Binding-site contacts:
Ligand atom O32 contacts residue LYS16 of chain 1.B at 3.6 Å.
Ligand atom C9 contacts residue ILE115 of chain 1.C at 4.3 Å (hydrophobic).
Ligand atom O33 contacts residue LEU100 of chain 1.C at 4.2 Å.
Ligand atom C4 contacts residue THR108 of chain 1.C at 4.3 Å.
Ligand atom C19 contacts residue PHE104 of chain 1.C at 4.0 Å (hydrophobic).
Ligand atom O34 contacts residue LEU100 of chain 1.C at 4.4 Å.
Ligand atom O14 contacts residue PHE104 of chain 1.C at 3.2 Å.
Ligand atom C27 contacts residue GLU13 of chain 1.B at 3.8 Å.
Ligand atom C28 contacts residue VAL17 of chain 1.B at 4.2 Å (hydrophobic).
Ligand atom O31 contacts residue LYS16 of chain 1.B at 3.6 Å.
Ligand atom C3 contacts residue THR108 of chain 1.C at 4.3 Å.
Ligand atom C3 contacts residue MET24 of chain 1.B at 4.4 Å (hydrophobic).
Ligand atom O34 contacts residue ARG101 of chain 1.C at 3.1 Å.
Ligand atom C28 contacts residue GLU13 of chain 1.B at 4.5 Å.
Ligand atom C7 contacts residue MET111 of chain 1.C at 3.4 Å (hydrophobic).
Ligand atom C8 contacts residue ILE115 of chain 1.C at 4.4 Å (hydrophobic).
Ligand atom C7 contacts residue THR108 of chain 1.C at 4.3 Å.
Ligand atom C8 contacts residue MET111 of chain 1.C at 3.8 Å (hydrophobic).
Ligand atom O33 contacts residue VAL17 of chain 1.B at 4.0 Å.
Ligand atom C30 contacts residue LYS16 of chain 1.B at 3.7 Å.
Ligand atom C13 contacts residue PHE104 of chain 1.C at 4.5 Å (hydrophobic).
Ligand atom C27 contacts residue VAL17 of chain 1.B at 4.4 Å (hydrophobic).
Ligand atom O20 contacts residue PHE104 of chain 1.C at 3.4 Å.
Ligand atom O32 contacts residue GLU13 of chain 1.B at 3.4 Å.
Ligand atom O32 contacts residue VAL17 of chain 1.B at 3.4 Å.
Ligand atom O20 contacts residue THR20 of chain 1.B at 3.6 Å.
Ligand atom C15 contacts residue PHE104 of chain 1.C at 3.7 Å (hydrophobic).
Ligand atom O33 contacts residue GLU13 of chain 1.B at 3.6 Å (salt-bridge).
Ligand atom C5 contacts residue MET111 of chain 1.C at 4.2 Å (hydrophobic).
Ligand atom C29 contacts residue ARG101 of chain 1.C at 4.5 Å.
Ligand atom C6 contacts residue MET111 of chain 1.C at 4.0 Å (hydrophobic).
Ligand atom C8 contacts residue MET112 of chain 1.C at 4.2 Å (hydrophobic).

Sequence of chain 1.B:
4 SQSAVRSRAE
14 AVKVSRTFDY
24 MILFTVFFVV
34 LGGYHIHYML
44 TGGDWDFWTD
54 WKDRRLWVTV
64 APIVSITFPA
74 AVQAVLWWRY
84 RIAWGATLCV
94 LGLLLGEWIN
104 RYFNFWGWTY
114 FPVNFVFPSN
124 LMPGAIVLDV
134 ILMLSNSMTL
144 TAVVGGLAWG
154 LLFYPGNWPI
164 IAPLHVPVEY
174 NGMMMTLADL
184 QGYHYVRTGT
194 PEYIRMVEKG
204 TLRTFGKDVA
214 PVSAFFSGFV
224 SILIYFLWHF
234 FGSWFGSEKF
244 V

Sequence of chain 1.C:
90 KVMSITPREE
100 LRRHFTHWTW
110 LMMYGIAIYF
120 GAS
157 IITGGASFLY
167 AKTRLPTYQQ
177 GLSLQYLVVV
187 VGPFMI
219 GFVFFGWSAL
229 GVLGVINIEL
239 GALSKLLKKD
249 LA

The small molecule below binds the protein below.
Small molecule (SMILES): OC[C@H]1O[C@H](O[C@H]2[C@H](O)[C@@H](O)[C@H](OCCCCCC3CCCCC3)O[C@@H]2CO)[C@H](O)[C@@H](O)[C@@H]1O